Binding-site contacts:
Ligand atom N2 contacts residue ASN420 of chain 1.A at 2.8 Å (h-bond).
Ligand atom C3 contacts residue ASN420 of chain 1.A at 3.6 Å.
Ligand atom C7 contacts residue ASN389 of chain 1.A at 4.3 Å.
Ligand atom C1 contacts residue ASN444 of chain 1.A at 4.5 Å.
Ligand atom C7 contacts residue GLU388 of chain 1.A at 3.7 Å.
Ligand atom C6 contacts residue ASN420 of chain 1.A at 4.0 Å.
Ligand atom O5 contacts residue ASN420 of chain 1.A at 2.2 Å (h-bond).
Ligand atom C6 contacts residue THR422 of chain 1.A at 3.8 Å.
Ligand atom C1 contacts residue ASN420 of chain 1.A at 1.2 Å.
Ligand atom O6 contacts residue THR422 of chain 1.A at 3.1 Å (h-bond).
Ligand atom C1 contacts residue GLU388 of chain 1.A at 3.1 Å.
Ligand atom C7 contacts residue ASN420 of chain 1.A at 3.7 Å.
Ligand atom N2 contacts residue GLU388 of chain 1.A at 3.6 Å.
Ligand atom O5 contacts residue GLU388 of chain 1.A at 3.6 Å (salt-bridge).
Ligand atom C5 contacts residue ASN420 of chain 1.A at 3.4 Å.
Ligand atom C6 contacts residue ASN444 of chain 1.A at 3.7 Å.
Ligand atom O6 contacts residue THR391 of chain 1.A at 4.5 Å.
Ligand atom C4 contacts residue ASN420 of chain 1.A at 4.1 Å.
Ligand atom O7 contacts residue ASN389 of chain 1.A at 3.5 Å.
Ligand atom O5 contacts residue ASN444 of chain 1.A at 4.0 Å.
Ligand atom C5 contacts residue ASN444 of chain 1.A at 3.6 Å.
Ligand atom C8 contacts residue GLU388 of chain 1.A at 3.8 Å.
Ligand atom O7 contacts residue GLU388 of chain 1.A at 3.4 Å (salt-bridge).
Ligand atom O7 contacts residue ASN420 of chain 1.A at 4.2 Å.
Ligand atom C2 contacts residue ASN420 of chain 1.A at 2.4 Å.
Ligand atom C2 contacts residue GLU388 of chain 1.A at 3.2 Å.
Ligand atom O6 contacts residue ASN420 of chain 1.A at 4.0 Å.

Sequence of chain 1.A:
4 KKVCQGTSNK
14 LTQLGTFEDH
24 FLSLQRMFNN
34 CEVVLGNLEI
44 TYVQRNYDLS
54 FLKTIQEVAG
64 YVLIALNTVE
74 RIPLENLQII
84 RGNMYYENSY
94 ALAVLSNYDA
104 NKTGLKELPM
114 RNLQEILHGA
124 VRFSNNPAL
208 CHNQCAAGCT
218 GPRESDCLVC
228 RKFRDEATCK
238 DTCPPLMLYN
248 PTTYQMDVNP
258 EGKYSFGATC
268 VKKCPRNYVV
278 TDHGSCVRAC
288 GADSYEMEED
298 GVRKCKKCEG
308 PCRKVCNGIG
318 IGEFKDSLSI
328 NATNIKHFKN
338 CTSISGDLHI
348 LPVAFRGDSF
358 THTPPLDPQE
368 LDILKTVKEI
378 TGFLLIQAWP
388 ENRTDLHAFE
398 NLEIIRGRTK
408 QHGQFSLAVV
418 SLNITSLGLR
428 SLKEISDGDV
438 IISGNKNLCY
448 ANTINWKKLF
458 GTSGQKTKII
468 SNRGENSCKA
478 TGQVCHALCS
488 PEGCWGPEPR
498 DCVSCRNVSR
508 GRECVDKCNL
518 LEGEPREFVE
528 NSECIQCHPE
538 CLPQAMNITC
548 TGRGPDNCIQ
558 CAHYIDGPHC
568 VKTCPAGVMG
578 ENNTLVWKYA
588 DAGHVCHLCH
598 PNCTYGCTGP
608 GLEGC

This small molecule binds to this protein.
Small molecule (SMILES): CC(=O)N[C@H]1[C@H](O[C@H]2[C@H](O)[C@@H](NC(C)=O)CO[C@@H]2CO)O[C@H](CO)[C@@H](O)[C@@H]1O